A small-molecule ligand and the protein it binds are described below.
Small molecule (SMILES): Cc1cc(N)nc(CCc2cncc(CCc3cc(C)nc(N)c3)c2)c1

Sequence of chain 1.A:
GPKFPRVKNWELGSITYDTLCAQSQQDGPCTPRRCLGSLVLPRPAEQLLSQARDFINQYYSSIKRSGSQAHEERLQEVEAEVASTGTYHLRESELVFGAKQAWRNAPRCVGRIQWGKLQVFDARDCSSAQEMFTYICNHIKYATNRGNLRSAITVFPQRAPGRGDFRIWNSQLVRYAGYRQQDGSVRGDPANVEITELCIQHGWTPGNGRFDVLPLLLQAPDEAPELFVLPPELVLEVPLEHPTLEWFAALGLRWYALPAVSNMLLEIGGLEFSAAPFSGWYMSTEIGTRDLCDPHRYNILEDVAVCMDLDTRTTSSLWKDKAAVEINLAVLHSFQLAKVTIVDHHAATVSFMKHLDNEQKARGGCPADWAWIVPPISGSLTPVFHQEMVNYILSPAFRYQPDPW

Binding-site contacts:
Ligand atom C03 contacts residue HEM1 of chain 1.J at 3.3 Å.
Ligand atom C21 contacts residue TYR439 of chain 1.B at 3.8 Å (hydrophobic).
Ligand atom C06 contacts residue GLU325 of chain 1.B at 3.4 Å.
Ligand atom C05 contacts residue VAL300 of chain 1.B at 3.8 Å (hydrophobic).
Ligand atom C14 contacts residue HEM1 of chain 1.J at 3.2 Å.
Ligand atom C07 contacts residue PHE317 of chain 1.B at 3.7 Å (hydrophobic).
Ligand atom C07 contacts residue HEM1 of chain 1.J at 3.5 Å.
Ligand atom C16 contacts residue HEM1 of chain 1.J at 3.8 Å.
Ligand atom N02 contacts residue TRP320 of chain 1.B at 2.7 Å (h-bond).
Ligand atom N02 contacts residue TYR321 of chain 1.B at 3.5 Å.
Ligand atom C17 contacts residue HEM1 of chain 1.J at 3.3 Å.
Ligand atom C26 contacts residue HEM1 of chain 1.J at 3.8 Å.
Ligand atom C03 contacts residue PRO298 of chain 1.B at 3.7 Å (hydrophobic).
Ligand atom N11 contacts residue GLN211 of chain 1.B at 3.0 Å (h-bond).
Ligand atom N02 contacts residue HEM1 of chain 1.J at 3.5 Å.
Ligand atom N02 contacts residue PRO298 of chain 1.B at 3.8 Å.
Ligand atom C27 contacts residue TRP38 of chain 1.A at 3.6 Å (hydrophobic).
Ligand atom N23 contacts residue VAL68 of chain 1.B at 3.7 Å.
Ligand atom C18 contacts residue HEM1 of chain 1.J at 3.8 Å.
Ligand atom C07 contacts residue GLY319 of chain 1.B at 3.9 Å.
Ligand atom N01 contacts residue GLU325 of chain 1.B at 2.8 Å (salt-bridge).
Ligand atom C02 contacts residue PRO298 of chain 1.B at 3.7 Å (hydrophobic).
Ligand atom C02 contacts residue TRP320 of chain 1.B at 3.6 Å (hydrophobic).
Ligand atom C15 contacts residue HEM1 of chain 1.J at 3.3 Å.
Ligand atom C02 contacts residue GLU325 of chain 1.B at 3.4 Å.
Ligand atom C02 contacts residue HEM1 of chain 1.J at 3.7 Å.
Ligand atom N22 contacts residue TYR439 of chain 1.B at 2.1 Å.
Ligand atom C12 contacts residue GLN211 of chain 1.B at 2.9 Å.
Ligand atom C09 contacts residue VAL300 of chain 1.B at 3.6 Å (hydrophobic).
Ligand atom C22 contacts residue TYR439 of chain 1.B at 3.2 Å (hydrophobic).
Ligand atom N02 contacts residue GLU325 of chain 1.B at 2.7 Å (salt-bridge).
Ligand atom C27 contacts residue LEU69 of chain 1.B at 3.7 Å (hydrophobic).
Ligand atom N22 contacts residue HEM1 of chain 1.J at 3.4 Å (h-bond).
Ligand atom C22 contacts residue HEM1 of chain 1.J at 3.7 Å.
Ligand atom C21 contacts residue HEM1 of chain 1.J at 2.8 Å.
Ligand atom C08 contacts residue GLU325 of chain 1.B at 3.1 Å.
Ligand atom C08 contacts residue HEM1 of chain 1.J at 3.6 Å.
Ligand atom C13 contacts residue HEM1 of chain 1.J at 3.6 Å.
Ligand atom C13 contacts residue GLN211 of chain 1.B at 3.8 Å.
Ligand atom N23 contacts residue LEU69 of chain 1.B at 3.6 Å.

Sequence of chain 1.B:
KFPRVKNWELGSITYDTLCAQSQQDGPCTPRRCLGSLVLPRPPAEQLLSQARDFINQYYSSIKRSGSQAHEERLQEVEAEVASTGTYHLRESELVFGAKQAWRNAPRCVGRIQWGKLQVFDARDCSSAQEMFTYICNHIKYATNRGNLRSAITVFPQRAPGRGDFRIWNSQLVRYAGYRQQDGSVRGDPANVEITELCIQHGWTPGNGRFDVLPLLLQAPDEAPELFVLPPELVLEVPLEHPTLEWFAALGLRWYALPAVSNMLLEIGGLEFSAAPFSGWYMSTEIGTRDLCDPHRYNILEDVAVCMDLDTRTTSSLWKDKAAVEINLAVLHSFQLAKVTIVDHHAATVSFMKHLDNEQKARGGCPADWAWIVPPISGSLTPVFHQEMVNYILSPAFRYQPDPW